Binding-site contacts:
Ligand atom CA contacts residue PHE185 of chain 3.B at 4.2 Å (hydrophobic).
Ligand atom O contacts residue LYS321 of chain 3.B at 4.2 Å.
Ligand atom CD contacts residue PHE185 of chain 3.B at 3.6 Å (hydrophobic).
Ligand atom OE2 contacts residue THR259 of chain 3.B at 4.3 Å.
Ligand atom OE1 contacts residue SER323 of chain 3.B at 4.2 Å.
Ligand atom OE2 contacts residue CYS322 of chain 3.B at 3.4 Å (h-bond).
Ligand atom O contacts residue ALA478 of chain 3.B at 4.2 Å.
Ligand atom O contacts residue THR476 of chain 3.B at 3.7 Å.
Ligand atom OXT contacts residue PHE485 of chain 3.B at 3.5 Å.
Ligand atom CG contacts residue PHE485 of chain 3.B at 4.0 Å (hydrophobic).
Ligand atom CA contacts residue SER323 of chain 3.B at 4.0 Å.
Ligand atom CG contacts residue PHE185 of chain 3.B at 3.5 Å (hydrophobic).
Ligand atom OXT contacts residue THR476 of chain 3.B at 4.0 Å.
Ligand atom OE2 contacts residue ILE189 of chain 3.B at 3.5 Å.
Ligand atom C contacts residue THR476 of chain 3.B at 4.3 Å.
Ligand atom OE2 contacts residue ASN184 of chain 3.B at 4.1 Å.
Ligand atom CA contacts residue PHE485 of chain 3.B at 4.1 Å (hydrophobic).
Ligand atom CD contacts residue CYS322 of chain 3.B at 3.8 Å (hydrophobic).
Ligand atom CD contacts residue ASN184 of chain 3.B at 3.8 Å.
Ligand atom OE1 contacts residue ASN184 of chain 3.B at 3.0 Å (h-bond).
Ligand atom OE1 contacts residue LYS321 of chain 3.B at 3.6 Å.
Ligand atom O contacts residue SER323 of chain 3.B at 2.7 Å (h-bond).
Ligand atom C contacts residue ALA478 of chain 3.B at 3.7 Å (hydrophobic).
Ligand atom CG contacts residue ILE189 of chain 3.B at 3.7 Å (hydrophobic).
Ligand atom OXT contacts residue ALA478 of chain 3.B at 3.0 Å (h-bond).
Ligand atom C contacts residue SER323 of chain 3.B at 3.2 Å.
Ligand atom CB contacts residue PHE185 of chain 3.B at 3.9 Å (hydrophobic).
Ligand atom CB contacts residue SER323 of chain 3.B at 3.6 Å.
Ligand atom OXT contacts residue GLY477 of chain 3.B at 3.3 Å (h-bond).
Ligand atom C contacts residue PHE485 of chain 3.B at 4.2 Å (hydrophobic).
Ligand atom C contacts residue GLY477 of chain 3.B at 3.4 Å.
Ligand atom OE1 contacts residue PHE185 of chain 3.B at 3.3 Å.
Ligand atom OE1 contacts residue CYS322 of chain 3.B at 2.8 Å (h-bond).
Ligand atom CB contacts residue PHE485 of chain 3.B at 3.7 Å (hydrophobic).
Ligand atom O contacts residue GLY477 of chain 3.B at 2.8 Å (h-bond).
Ligand atom CD contacts residue ILE189 of chain 3.B at 3.9 Å (hydrophobic).
Ligand atom N contacts residue PHE485 of chain 3.B at 3.7 Å.
Ligand atom OE2 contacts residue GLU288 of chain 3.B at 3.0 Å (salt-bridge).
Ligand atom OXT contacts residue SER323 of chain 3.B at 3.8 Å.
Ligand atom CD contacts residue GLU288 of chain 3.B at 4.0 Å.

Sequence of chain 3.B:
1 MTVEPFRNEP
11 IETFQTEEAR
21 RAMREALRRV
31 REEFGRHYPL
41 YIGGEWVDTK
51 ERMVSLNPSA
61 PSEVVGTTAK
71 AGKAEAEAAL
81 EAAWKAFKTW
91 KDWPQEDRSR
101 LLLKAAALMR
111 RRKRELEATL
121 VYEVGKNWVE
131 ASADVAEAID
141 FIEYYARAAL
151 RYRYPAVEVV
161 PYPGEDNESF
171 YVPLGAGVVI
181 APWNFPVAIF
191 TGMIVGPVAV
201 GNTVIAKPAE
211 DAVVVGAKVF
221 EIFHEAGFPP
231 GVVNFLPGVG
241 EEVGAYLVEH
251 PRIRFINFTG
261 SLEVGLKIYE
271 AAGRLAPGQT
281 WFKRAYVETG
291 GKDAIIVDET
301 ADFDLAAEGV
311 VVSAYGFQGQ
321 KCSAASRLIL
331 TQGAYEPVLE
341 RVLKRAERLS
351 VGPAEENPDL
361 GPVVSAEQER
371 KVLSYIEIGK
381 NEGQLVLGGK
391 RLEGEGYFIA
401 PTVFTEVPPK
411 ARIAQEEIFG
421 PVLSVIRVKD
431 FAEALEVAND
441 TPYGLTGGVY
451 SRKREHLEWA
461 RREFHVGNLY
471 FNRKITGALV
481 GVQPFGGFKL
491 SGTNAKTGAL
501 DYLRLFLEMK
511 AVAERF

A protein and the small-molecule ligand that binds it are described below.
Small molecule (SMILES): N[C@@H](CCC(=O)O)C(=O)O